Sequence of chain 1.C:
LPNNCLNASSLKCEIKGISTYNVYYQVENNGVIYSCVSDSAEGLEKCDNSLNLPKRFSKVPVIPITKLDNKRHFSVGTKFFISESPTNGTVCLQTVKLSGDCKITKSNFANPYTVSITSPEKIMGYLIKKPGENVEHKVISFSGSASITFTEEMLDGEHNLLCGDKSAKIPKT

A small-molecule ligand and the protein it binds are described below.
Small molecule (SMILES): CC(=O)N[C@@H]1[C@@H](O)[C@H](O)[C@@H](CO)O[C@H]1O

Binding-site contacts:
Ligand atom O5 contacts residue LEU22 of chain 1.C at 3.5 Å.
Ligand atom N2 contacts residue SER21 of chain 1.C at 4.0 Å.
Ligand atom C1 contacts residue SER21 of chain 1.C at 3.2 Å.
Ligand atom C6 contacts residue LEU22 of chain 1.C at 4.0 Å (hydrophobic).
Ligand atom C2 contacts residue ASN18 of chain 1.C at 2.4 Å.
Ligand atom O6 contacts residue SER21 of chain 1.C at 3.7 Å.
Ligand atom C2 contacts residue SER21 of chain 1.C at 4.2 Å.
Ligand atom C3 contacts residue ASN18 of chain 1.C at 3.8 Å.
Ligand atom C5 contacts residue SER21 of chain 1.C at 4.4 Å.
Ligand atom O5 contacts residue ASN18 of chain 1.C at 2.3 Å (h-bond).
Ligand atom O5 contacts residue SER21 of chain 1.C at 4.1 Å.
Ligand atom C4 contacts residue ASN18 of chain 1.C at 4.1 Å.
Ligand atom C7 contacts residue ASN18 of chain 1.C at 3.8 Å.
Ligand atom C8 contacts residue ASN18 of chain 1.C at 4.1 Å.
Ligand atom C6 contacts residue SER21 of chain 1.C at 4.5 Å.
Ligand atom O6 contacts residue LEU22 of chain 1.C at 4.1 Å.
Ligand atom C1 contacts residue LEU22 of chain 1.C at 4.4 Å (hydrophobic).
Ligand atom N2 contacts residue ASN18 of chain 1.C at 2.9 Å (h-bond).
Ligand atom C5 contacts residue ASN18 of chain 1.C at 3.6 Å.
Ligand atom C1 contacts residue ASN18 of chain 1.C at 1.4 Å.
Ligand atom C5 contacts residue LEU22 of chain 1.C at 4.4 Å (hydrophobic).